Binding-site contacts:
Ligand atom O1 contacts residue CYS106 of chain 1.B at 4.3 Å.
Ligand atom C5 contacts residue PHE116 of chain 1.B at 3.8 Å (hydrophobic).
Ligand atom N1 contacts residue EDO1 of chain 1.G at 0.9 Å.
Ligand atom O1 contacts residue ASN110 of chain 1.B at 3.1 Å (h-bond).
Ligand atom N3 contacts residue EDO1 of chain 1.G at 3.4 Å (h-bond).
Ligand atom N3 contacts residue PHE116 of chain 1.B at 3.2 Å.
Ligand atom C1 contacts residue VAL59 of chain 1.B at 3.7 Å (hydrophobic).
Ligand atom C2 contacts residue PHE116 of chain 1.B at 3.6 Å (hydrophobic).
Ligand atom N2 contacts residue TYR109 of chain 1.B at 4.2 Å.
Ligand atom C1 contacts residue CYS106 of chain 1.B at 4.4 Å (hydrophobic).
Ligand atom N2 contacts residue VAL64 of chain 1.B at 4.3 Å.
Ligand atom C1 contacts residue ILE54 of chain 1.B at 3.8 Å (hydrophobic).
Ligand atom O1 contacts residue VAL59 of chain 1.B at 4.2 Å.
Ligand atom C4 contacts residue EDO1 of chain 1.G at 3.9 Å.
Ligand atom O1 contacts residue PHE116 of chain 1.B at 4.0 Å.
Ligand atom C5 contacts residue GLU63 of chain 1.B at 4.2 Å.
Ligand atom N1 contacts residue PHE116 of chain 1.B at 3.9 Å.
Ligand atom C1 contacts residue PHE55 of chain 1.B at 4.0 Å (hydrophobic).
Ligand atom N1 contacts residue ILE54 of chain 1.B at 4.3 Å.
Ligand atom N3 contacts residue VAL64 of chain 1.B at 4.1 Å.
Ligand atom C1 contacts residue EDO1 of chain 1.G at 0.6 Å.
Ligand atom C5 contacts residue VAL64 of chain 1.B at 3.4 Å (hydrophobic).
Ligand atom C2 contacts residue EDO1 of chain 1.G at 1.1 Å.
Ligand atom C2 contacts residue VAL59 of chain 1.B at 3.8 Å (hydrophobic).
Ligand atom C6 contacts residue VAL64 of chain 1.B at 3.6 Å (hydrophobic).
Ligand atom O1 contacts residue TYR109 of chain 1.B at 4.4 Å.
Ligand atom C4 contacts residue ASN110 of chain 1.B at 4.2 Å.
Ligand atom C3 contacts residue PHE116 of chain 1.B at 3.3 Å (hydrophobic).
Ligand atom C6 contacts residue PHE116 of chain 1.B at 3.5 Å (hydrophobic).
Ligand atom C4 contacts residue PHE116 of chain 1.B at 4.0 Å (hydrophobic).
Ligand atom C2 contacts residue ASN110 of chain 1.B at 4.1 Å.
Ligand atom N2 contacts residue EDO1 of chain 1.G at 2.6 Å (h-bond).
Ligand atom C6 contacts residue GLU63 of chain 1.B at 3.8 Å.
Ligand atom C4 contacts residue VAL64 of chain 1.B at 3.9 Å (hydrophobic).
Ligand atom N2 contacts residue ASN110 of chain 1.B at 3.7 Å.
Ligand atom N2 contacts residue PHE116 of chain 1.B at 3.5 Å.
Ligand atom O1 contacts residue TYR67 of chain 1.B at 4.3 Å.
Ligand atom N1 contacts residue VAL59 of chain 1.B at 3.4 Å.
Ligand atom C3 contacts residue EDO1 of chain 1.G at 2.2 Å.
Ligand atom O1 contacts residue EDO1 of chain 1.G at 0.3 Å (h-bond).

A small-molecule ligand and the protein it binds are described below.
Small molecule (SMILES): CNC(=O)c1ncccn1

Sequence of chain 1.B:
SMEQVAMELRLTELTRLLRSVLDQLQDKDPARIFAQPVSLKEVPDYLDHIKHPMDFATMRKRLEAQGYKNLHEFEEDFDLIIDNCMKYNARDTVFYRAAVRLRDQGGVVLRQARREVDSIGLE